Sequence of chain 1.D:
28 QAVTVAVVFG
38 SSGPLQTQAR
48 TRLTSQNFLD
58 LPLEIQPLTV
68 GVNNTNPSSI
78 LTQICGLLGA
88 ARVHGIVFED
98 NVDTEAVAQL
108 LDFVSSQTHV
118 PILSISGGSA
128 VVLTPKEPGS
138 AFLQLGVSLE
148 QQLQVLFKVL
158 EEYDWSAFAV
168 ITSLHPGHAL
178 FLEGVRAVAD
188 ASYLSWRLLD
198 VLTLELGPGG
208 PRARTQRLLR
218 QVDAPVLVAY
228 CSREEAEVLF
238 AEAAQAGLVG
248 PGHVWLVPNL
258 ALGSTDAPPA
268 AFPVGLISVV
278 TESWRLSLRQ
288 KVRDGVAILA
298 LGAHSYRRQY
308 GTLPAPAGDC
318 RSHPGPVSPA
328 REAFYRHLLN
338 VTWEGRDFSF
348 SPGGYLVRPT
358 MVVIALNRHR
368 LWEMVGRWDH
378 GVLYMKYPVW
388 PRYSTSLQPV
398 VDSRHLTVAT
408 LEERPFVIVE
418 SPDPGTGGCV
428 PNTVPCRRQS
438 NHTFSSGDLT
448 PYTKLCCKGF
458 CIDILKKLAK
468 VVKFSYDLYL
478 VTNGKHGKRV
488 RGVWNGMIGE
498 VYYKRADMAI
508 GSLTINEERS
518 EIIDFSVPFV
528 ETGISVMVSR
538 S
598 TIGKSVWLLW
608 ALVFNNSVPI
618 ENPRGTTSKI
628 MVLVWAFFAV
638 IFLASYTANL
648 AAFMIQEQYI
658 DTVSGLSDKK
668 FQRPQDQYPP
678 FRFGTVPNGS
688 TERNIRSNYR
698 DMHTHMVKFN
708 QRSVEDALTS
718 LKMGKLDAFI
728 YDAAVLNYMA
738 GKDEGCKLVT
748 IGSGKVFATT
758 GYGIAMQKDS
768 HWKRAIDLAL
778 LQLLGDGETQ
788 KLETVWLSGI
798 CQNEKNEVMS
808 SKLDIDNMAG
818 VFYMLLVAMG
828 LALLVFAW

A protein and the small-molecule ligand that binds it are described below.
Small molecule (SMILES): CC(=O)N[C@H]1[C@H](O[C@H]2[C@H](O)[C@@H](NC(C)=O)CO[C@@H]2CO)O[C@H](CO)[C@@H](O[C@H]2O[C@H](CO)[C@@H](O)[C@H](O)[C@@H]2O)[C@@H]1O

Binding-site contacts:
Ligand atom O6 contacts residue ASN685 of chain 1.D at 4.2 Å.
Ligand atom C8 contacts residue ASN685 of chain 1.D at 3.4 Å.
Ligand atom O6 contacts residue LYS485 of chain 1.D at 4.3 Å.
Ligand atom C1 contacts residue PRO684 of chain 1.D at 4.5 Å (hydrophobic).
Ligand atom N2 contacts residue ASN685 of chain 1.D at 2.9 Å (h-bond).
Ligand atom O7 contacts residue PRO684 of chain 1.D at 3.6 Å.
Ligand atom N2 contacts residue PRO684 of chain 1.D at 3.6 Å.
Ligand atom C7 contacts residue ASN685 of chain 1.D at 3.4 Å.
Ligand atom C5 contacts residue ASN685 of chain 1.D at 3.6 Å.
Ligand atom C3 contacts residue ASN685 of chain 1.D at 3.8 Å.
Ligand atom O7 contacts residue ASN685 of chain 1.D at 4.3 Å.
Ligand atom O6 contacts residue VAL487 of chain 1.D at 4.0 Å.
Ligand atom C4 contacts residue ASN685 of chain 1.D at 4.2 Å.
Ligand atom C1 contacts residue ASN685 of chain 1.D at 1.4 Å.
Ligand atom C8 contacts residue LYS482 of chain 1.D at 3.8 Å.
Ligand atom O5 contacts residue ASN685 of chain 1.D at 2.3 Å (h-bond).
Ligand atom C8 contacts residue ARG488 of chain 1.D at 4.4 Å.
Ligand atom C7 contacts residue PRO684 of chain 1.D at 3.9 Å (hydrophobic).
Ligand atom C2 contacts residue ASN685 of chain 1.D at 2.5 Å.
Ligand atom O7 contacts residue ARG709 of chain 1.D at 3.9 Å.